Binding-site contacts:
Ligand atom N4 contacts residue ASP513 of chain 1.D at 2.8 Å (salt-bridge).
Ligand atom C2 contacts residue HIS545 of chain 1.D at 3.2 Å.
Ligand atom P contacts residue TYR515 of chain 1.D at 3.3 Å.
Ligand atom C4 contacts residue ASP513 of chain 1.D at 3.5 Å.
Ligand atom C5' contacts residue GLY542 of chain 1.D at 3.6 Å.
Ligand atom O4' contacts residue GLY544 of chain 1.D at 3.2 Å (h-bond).
Ligand atom N1 contacts residue HIS545 of chain 1.D at 3.2 Å (h-bond).
Ligand atom N7 contacts residue GLY544 of chain 1.D at 3.8 Å.
Ligand atom N2 contacts residue ASN546 of chain 1.D at 3.2 Å.
Ligand atom O2 contacts residue ASP513 of chain 1.D at 3.2 Å (salt-bridge).
Ligand atom C6 contacts residue TYR515 of chain 1.D at 3.9 Å (hydrophobic).
Ligand atom C4 contacts residue GLY544 of chain 1.D at 3.7 Å.
Ligand atom C5 contacts residue GLY544 of chain 1.D at 3.8 Å.
Ligand atom N3 contacts residue HIS545 of chain 1.D at 3.8 Å.
Ligand atom OP2 contacts residue TYR515 of chain 1.D at 2.2 Å (h-bond).
Ligand atom N4 contacts residue TYR515 of chain 1.D at 3.8 Å.
Ligand atom N9 contacts residue GLY544 of chain 1.D at 3.6 Å.
Ligand atom C4 contacts residue GLY544 of chain 1.D at 3.7 Å.
Ligand atom N1 contacts residue NAG1 of chain 1.U at 3.6 Å.
Ligand atom N3 contacts residue ASP513 of chain 1.D at 2.5 Å (salt-bridge).
Ligand atom O5' contacts residue TYR515 of chain 1.D at 3.2 Å (h-bond).
Ligand atom C2 contacts residue NAG1 of chain 1.U at 3.5 Å.
Ligand atom N2 contacts residue NAG1 of chain 1.U at 3.5 Å.
Ligand atom N3 contacts residue GLY544 of chain 1.D at 3.8 Å.
Ligand atom N7 contacts residue ARG569 of chain 1.D at 3.7 Å.
Ligand atom O6 contacts residue ARG569 of chain 1.D at 3.3 Å.
Ligand atom N3 contacts residue TYR515 of chain 1.D at 3.8 Å.
Ligand atom O6 contacts residue VAL570 of chain 1.D at 3.4 Å (h-bond).
Ligand atom C4 contacts residue HIS545 of chain 1.D at 3.9 Å.
Ligand atom C8 contacts residue GLY544 of chain 1.D at 3.7 Å.
Ligand atom C5 contacts residue TYR515 of chain 1.D at 3.6 Å (hydrophobic).
Ligand atom C5 contacts residue GLY544 of chain 1.D at 3.6 Å.
Ligand atom N4 contacts residue GLY544 of chain 1.D at 2.9 Å (h-bond).
Ligand atom C6 contacts residue ARG569 of chain 1.D at 3.7 Å.
Ligand atom N2 contacts residue HIS545 of chain 1.D at 3.1 Å (h-bond).
Ligand atom C2 contacts residue ASP513 of chain 1.D at 3.2 Å.
Ligand atom C2' contacts residue TYR515 of chain 1.D at 3.6 Å (hydrophobic).
Ligand atom N4 contacts residue HIS545 of chain 1.D at 3.3 Å.
Ligand atom C5 contacts residue VAL543 of chain 1.D at 3.6 Å (hydrophobic).
Ligand atom C4 contacts residue TYR515 of chain 1.D at 3.7 Å (hydrophobic).

Sequence of chain 1.D:
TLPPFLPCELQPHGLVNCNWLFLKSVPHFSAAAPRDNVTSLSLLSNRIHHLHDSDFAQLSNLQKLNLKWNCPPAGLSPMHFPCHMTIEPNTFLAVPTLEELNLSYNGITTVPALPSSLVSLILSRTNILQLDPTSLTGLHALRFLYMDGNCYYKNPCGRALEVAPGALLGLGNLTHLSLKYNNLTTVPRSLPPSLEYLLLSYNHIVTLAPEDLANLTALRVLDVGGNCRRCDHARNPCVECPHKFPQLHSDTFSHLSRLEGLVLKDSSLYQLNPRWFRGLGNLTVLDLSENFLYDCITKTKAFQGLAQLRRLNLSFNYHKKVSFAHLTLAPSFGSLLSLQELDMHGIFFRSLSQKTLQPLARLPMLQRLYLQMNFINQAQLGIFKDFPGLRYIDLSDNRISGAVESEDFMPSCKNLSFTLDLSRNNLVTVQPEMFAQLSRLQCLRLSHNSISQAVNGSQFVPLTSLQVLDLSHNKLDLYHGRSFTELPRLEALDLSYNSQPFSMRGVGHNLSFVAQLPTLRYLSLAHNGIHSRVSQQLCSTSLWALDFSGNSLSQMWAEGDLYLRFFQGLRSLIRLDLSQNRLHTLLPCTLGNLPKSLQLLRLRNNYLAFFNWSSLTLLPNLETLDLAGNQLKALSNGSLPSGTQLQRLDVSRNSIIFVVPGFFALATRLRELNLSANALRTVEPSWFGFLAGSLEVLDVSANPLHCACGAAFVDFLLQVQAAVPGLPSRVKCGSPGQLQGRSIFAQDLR

This protein binds this small molecule.
Small molecule (SMILES): Nc1ccn([C@H]2C[C@H](O[P](=O)(O)OC[C@H]3O[C@@H](n4cnc5c(=O)nc(N)[nH]c54)C[C@@H]3O[P](=O)(O)OC[C@H]3O[C@@H](n4ccc(N)nc4=O)C[C@@H]3O[P](=O)(O)OC[C@H]3O[C@@H](n4cnc5c(N)ncnc54)C[C@@H]3O[P](=O)(O)OC[C@H]3O[C@@H](n4ccc(N)nc4=O)C[C@@H]3O)[C@@H](CO[P](=O)(O)O[C@H]3C[C@H](n4cnc5c(=O)nc(N)[nH]c54)O[C@@H]3CO)O2)c(=O)n1